Sequence of chain 1.B:
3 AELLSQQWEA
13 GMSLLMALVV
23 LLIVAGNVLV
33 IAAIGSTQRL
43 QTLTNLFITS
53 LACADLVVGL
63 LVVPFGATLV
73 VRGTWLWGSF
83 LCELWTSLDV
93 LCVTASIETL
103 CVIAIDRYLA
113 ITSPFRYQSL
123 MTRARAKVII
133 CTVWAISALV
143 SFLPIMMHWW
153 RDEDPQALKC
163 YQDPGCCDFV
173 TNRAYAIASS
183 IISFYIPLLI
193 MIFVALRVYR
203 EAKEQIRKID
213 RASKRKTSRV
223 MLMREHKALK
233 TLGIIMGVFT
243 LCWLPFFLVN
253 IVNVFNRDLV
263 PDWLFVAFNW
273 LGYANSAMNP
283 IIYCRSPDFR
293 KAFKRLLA

Binding-site contacts:
Ligand atom C27 contacts residue CYS133 of chain 1.B at 3.8 Å (hydrophobic).
Ligand atom C9 contacts residue ALA137 of chain 1.B at 4.3 Å (hydrophobic).
Ligand atom C18 contacts residue ALA137 of chain 1.B at 3.8 Å (hydrophobic).
Ligand atom C0 contacts residue LEU93 of chain 1.B at 4.3 Å (hydrophobic).
Ligand atom O63 contacts residue VAL130 of chain 1.B at 3.7 Å.
Ligand atom O63 contacts residue CYS133 of chain 1.B at 3.9 Å.
Ligand atom C0 contacts residue TRP136 of chain 1.B at 4.1 Å (hydrophobic).
Ligand atom C24 contacts residue CYS133 of chain 1.B at 4.4 Å (hydrophobic).
Ligand atom C60 contacts residue CYS133 of chain 1.B at 3.6 Å (hydrophobic).
Ligand atom C1 contacts residue ALA140 of chain 1.B at 4.4 Å (hydrophobic).
Ligand atom C0 contacts residue ALA140 of chain 1.B at 3.6 Å (hydrophobic).
Ligand atom C9 contacts residue TRP136 of chain 1.B at 3.8 Å (hydrophobic).
Ligand atom C18 contacts residue CYS133 of chain 1.B at 4.2 Å (hydrophobic).
Ligand atom C9 contacts residue ALA140 of chain 1.B at 4.4 Å (hydrophobic).
Ligand atom O63 contacts residue LYS129 of chain 1.B at 4.1 Å.
Ligand atom C35 contacts residue CYS133 of chain 1.B at 4.3 Å (hydrophobic).

A small-molecule ligand and the protein it binds are described below.
Small molecule (SMILES): CCCCCCCCCC(=O)N(CCO)C[C@@H](O)[C@@H](O)[C@@H](O)[C@@H](O)CO